Sequence of chain 1.A:
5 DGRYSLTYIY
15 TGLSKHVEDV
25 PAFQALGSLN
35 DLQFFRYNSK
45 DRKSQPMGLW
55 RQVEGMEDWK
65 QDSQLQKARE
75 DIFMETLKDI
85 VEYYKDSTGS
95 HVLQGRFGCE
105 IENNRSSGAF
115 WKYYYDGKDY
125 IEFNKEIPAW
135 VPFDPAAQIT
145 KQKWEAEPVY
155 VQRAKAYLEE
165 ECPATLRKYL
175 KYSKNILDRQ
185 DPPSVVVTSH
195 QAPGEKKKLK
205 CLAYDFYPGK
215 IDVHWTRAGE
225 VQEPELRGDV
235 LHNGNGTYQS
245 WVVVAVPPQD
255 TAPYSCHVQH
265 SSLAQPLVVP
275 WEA

Binding-site contacts:
Ligand atom C3 contacts residue ASP209 of chain 1.A at 3.5 Å.
Ligand atom C5 contacts residue HIS236 of chain 1.A at 3.8 Å.
Ligand atom C1 contacts residue THR241 of chain 1.A at 3.8 Å.
Ligand atom C5 contacts residue GLN243 of chain 1.A at 4.3 Å.
Ligand atom C7 contacts residue ASP209 of chain 1.A at 3.5 Å.
Ligand atom C7 contacts residue HIS236 of chain 1.A at 4.4 Å.
Ligand atom O5 contacts residue ASN239 of chain 1.A at 2.4 Å (h-bond).
Ligand atom C2 contacts residue ASP209 of chain 1.A at 3.6 Å.
Ligand atom O5 contacts residue HIS236 of chain 1.A at 4.2 Å.
Ligand atom C6 contacts residue HIS236 of chain 1.A at 3.6 Å.
Ligand atom O7 contacts residue HIS236 of chain 1.A at 3.8 Å.
Ligand atom C2 contacts residue ASN239 of chain 1.A at 2.5 Å.
Ligand atom C3 contacts residue ASN239 of chain 1.A at 3.8 Å.
Ligand atom C4 contacts residue GLN243 of chain 1.A at 4.3 Å.
Ligand atom O3 contacts residue ASP209 of chain 1.A at 3.7 Å.
Ligand atom N2 contacts residue THR241 of chain 1.A at 4.4 Å.
Ligand atom C7 contacts residue ASN239 of chain 1.A at 3.2 Å.
Ligand atom C8 contacts residue ASN239 of chain 1.A at 4.1 Å.
Ligand atom C1 contacts residue ASN239 of chain 1.A at 1.4 Å.
Ligand atom O7 contacts residue GLN243 of chain 1.A at 3.6 Å.
Ligand atom O4 contacts residue GLN243 of chain 1.A at 3.6 Å (h-bond).
Ligand atom O7 contacts residue ASN239 of chain 1.A at 2.9 Å (h-bond).
Ligand atom N2 contacts residue ASN239 of chain 1.A at 2.9 Å (h-bond).
Ligand atom C1 contacts residue ASP209 of chain 1.A at 4.4 Å.
Ligand atom C4 contacts residue ASN239 of chain 1.A at 4.2 Å.
Ligand atom C5 contacts residue ASN239 of chain 1.A at 3.7 Å.
Ligand atom N2 contacts residue ASP209 of chain 1.A at 2.7 Å (salt-bridge).
Ligand atom C8 contacts residue ASP209 of chain 1.A at 3.5 Å.

This protein binds this small molecule.
Small molecule (SMILES): CC(=O)N[C@H]1[C@H](O[C@H]2[C@H](O)[C@@H](NC(C)=O)CO[C@@H]2CO)O[C@H](CO)[C@@H](O)[C@@H]1O